Sequence of chain 1.A:
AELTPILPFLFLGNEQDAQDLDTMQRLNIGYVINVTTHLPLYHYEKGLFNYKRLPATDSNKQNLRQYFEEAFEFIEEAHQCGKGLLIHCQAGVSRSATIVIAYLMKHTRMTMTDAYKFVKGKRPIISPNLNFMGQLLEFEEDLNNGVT

The protein below binds the small molecule below.
Small molecule (SMILES): CC(C)(C)C(=O)CSc1ncc2ccc3ccc(Cl)cc3c2n1

Binding-site contacts:
Ligand atom CL1 contacts residue LEU140 of chain 1.A at 4.1 Å.
Ligand atom C12 contacts residue TYR120 of chain 1.A at 3.9 Å (hydrophobic).
Ligand atom C04 contacts residue SER131 of chain 1.A at 3.8 Å.
Ligand atom C18 contacts residue TYR120 of chain 1.A at 3.9 Å (hydrophobic).
Ligand atom C05 contacts residue ASN133 of chain 1.A at 4.1 Å.
Ligand atom C20 contacts residue MET137 of chain 1.A at 3.9 Å (hydrophobic).
Ligand atom C21 contacts residue TYR120 of chain 1.A at 3.7 Å (hydrophobic).
Ligand atom C05 contacts residue PRO132 of chain 1.A at 4.1 Å (hydrophobic).
Ligand atom C11 contacts residue TYR120 of chain 1.A at 3.9 Å (hydrophobic).
Ligand atom C04 contacts residue THR102 of chain 1.A at 3.5 Å.
Ligand atom C04 contacts residue SER98 of chain 1.A at 3.6 Å.
Ligand atom C01 contacts residue THR102 of chain 1.A at 4.1 Å.
Ligand atom S08 contacts residue PRO132 of chain 1.A at 3.4 Å.
Ligand atom C15 contacts residue TYR120 of chain 1.A at 4.1 Å (hydrophobic).
Ligand atom S08 contacts residue ILE130 of chain 1.A at 3.8 Å.
Ligand atom C09 contacts residue TYR120 of chain 1.A at 3.4 Å (hydrophobic).
Ligand atom C21 contacts residue MET137 of chain 1.A at 4.1 Å (hydrophobic).
Ligand atom C01 contacts residue MET137 of chain 1.A at 3.5 Å (hydrophobic).
Ligand atom C17 contacts residue MET116 of chain 1.A at 4.0 Å (hydrophobic).
Ligand atom O06 contacts residue ASN133 of chain 1.A at 3.2 Å (h-bond).
Ligand atom N23 contacts residue TYR120 of chain 1.A at 3.5 Å (h-bond).
Ligand atom C20 contacts residue TYR120 of chain 1.A at 3.8 Å (hydrophobic).
Ligand atom C22 contacts residue TYR120 of chain 1.A at 3.6 Å (hydrophobic).
Ligand atom O06 contacts residue MET137 of chain 1.A at 3.5 Å.
Ligand atom C07 contacts residue PRO132 of chain 1.A at 4.1 Å (hydrophobic).
Ligand atom C07 contacts residue ILE130 of chain 1.A at 3.6 Å (hydrophobic).
Ligand atom N10 contacts residue TYR120 of chain 1.A at 3.7 Å.
Ligand atom N23 contacts residue MET137 of chain 1.A at 4.0 Å.
Ligand atom C18 contacts residue MET116 of chain 1.A at 4.1 Å (hydrophobic).
Ligand atom C03 contacts residue ILE105 of chain 1.A at 3.7 Å (hydrophobic).
Ligand atom C03 contacts residue ILE130 of chain 1.A at 3.8 Å (hydrophobic).
Ligand atom O06 contacts residue SER131 of chain 1.A at 4.0 Å.
Ligand atom O06 contacts residue PRO132 of chain 1.A at 3.6 Å.
Ligand atom CL1 contacts residue TYR120 of chain 1.A at 3.9 Å.
Ligand atom C01 contacts residue LEU140 of chain 1.A at 4.1 Å (hydrophobic).
Ligand atom S08 contacts residue SER131 of chain 1.A at 4.0 Å.
Ligand atom C07 contacts residue SER131 of chain 1.A at 3.5 Å.
Ligand atom C07 contacts residue TYR120 of chain 1.A at 4.0 Å (hydrophobic).
Ligand atom CL1 contacts residue MET116 of chain 1.A at 3.4 Å.
Ligand atom C05 contacts residue SER131 of chain 1.A at 3.7 Å.